A small-molecule ligand and the protein it binds are described below.
Small molecule (SMILES): CC(=O)N[C@@H]1[C@@H](O)[C@H](O)[C@@H](CO)O[C@H]1O

Sequence of chain 1.D:
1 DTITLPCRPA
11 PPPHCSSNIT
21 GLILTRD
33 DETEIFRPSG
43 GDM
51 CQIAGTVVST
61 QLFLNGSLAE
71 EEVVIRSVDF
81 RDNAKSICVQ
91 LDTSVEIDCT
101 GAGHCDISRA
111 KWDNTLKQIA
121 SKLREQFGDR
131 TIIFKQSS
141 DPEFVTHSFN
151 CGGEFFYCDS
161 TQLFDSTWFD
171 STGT

Binding-site contacts:
Ligand atom N2 contacts residue GLU96 of chain 1.D at 3.9 Å.
Ligand atom O5 contacts residue SER94 of chain 1.D at 3.4 Å (h-bond).
Ligand atom C2 contacts residue ASN18 of chain 1.D at 2.5 Å.
Ligand atom N2 contacts residue ASN18 of chain 1.D at 3.3 Å (h-bond).
Ligand atom O5 contacts residue ASN18 of chain 1.D at 2.4 Å (h-bond).
Ligand atom C8 contacts residue SER16 of chain 1.D at 4.3 Å.
Ligand atom C1 contacts residue ASN18 of chain 1.D at 1.4 Å.
Ligand atom C5 contacts residue SER94 of chain 1.D at 4.1 Å.
Ligand atom C8 contacts residue GLU96 of chain 1.D at 3.4 Å.
Ligand atom O6 contacts residue SER94 of chain 1.D at 3.0 Å (h-bond).
Ligand atom O7 contacts residue SER17 of chain 1.D at 3.8 Å.
Ligand atom C7 contacts residue GLU96 of chain 1.D at 3.8 Å.
Ligand atom C1 contacts residue SER94 of chain 1.D at 4.2 Å.
Ligand atom C6 contacts residue ASN18 of chain 1.D at 3.4 Å.
Ligand atom O7 contacts residue ASN18 of chain 1.D at 2.9 Å (h-bond).
Ligand atom C4 contacts residue ASN18 of chain 1.D at 3.8 Å.
Ligand atom O6 contacts residue ASN18 of chain 1.D at 4.2 Å.
Ligand atom O6 contacts residue LEU68 of chain 1.D at 3.9 Å.
Ligand atom O7 contacts residue NAG1 of chain 1.L at 3.8 Å.
Ligand atom C5 contacts residue ASN18 of chain 1.D at 3.3 Å.
Ligand atom C7 contacts residue ASN18 of chain 1.D at 3.4 Å.
Ligand atom C3 contacts residue ASN18 of chain 1.D at 3.7 Å.
Ligand atom C6 contacts residue SER94 of chain 1.D at 3.8 Å.
Ligand atom C7 contacts residue NAG1 of chain 1.L at 4.3 Å.